Sequence of chain 1.E:
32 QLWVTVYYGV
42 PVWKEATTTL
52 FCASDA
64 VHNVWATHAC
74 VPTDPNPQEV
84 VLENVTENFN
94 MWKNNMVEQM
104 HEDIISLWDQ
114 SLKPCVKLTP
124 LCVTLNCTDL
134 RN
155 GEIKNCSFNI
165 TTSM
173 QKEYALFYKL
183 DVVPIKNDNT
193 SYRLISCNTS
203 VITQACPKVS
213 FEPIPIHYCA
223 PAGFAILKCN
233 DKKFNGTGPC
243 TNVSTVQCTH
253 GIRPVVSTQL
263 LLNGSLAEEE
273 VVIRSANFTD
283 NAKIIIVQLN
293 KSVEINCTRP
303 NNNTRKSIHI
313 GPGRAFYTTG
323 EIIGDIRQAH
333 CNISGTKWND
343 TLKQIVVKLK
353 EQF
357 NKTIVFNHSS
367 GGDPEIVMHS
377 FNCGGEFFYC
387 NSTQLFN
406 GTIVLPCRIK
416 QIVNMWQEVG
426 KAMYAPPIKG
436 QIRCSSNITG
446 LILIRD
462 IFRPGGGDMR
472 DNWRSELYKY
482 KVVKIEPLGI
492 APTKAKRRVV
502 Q

Binding-site contacts:
Ligand atom N2 contacts residue ASN244 of chain 1.E at 2.9 Å (h-bond).
Ligand atom C7 contacts residue GLU82 of chain 1.E at 4.3 Å.
Ligand atom O7 contacts residue ASN244 of chain 1.E at 3.0 Å (h-bond).
Ligand atom C4 contacts residue ASN244 of chain 1.E at 4.3 Å.
Ligand atom O5 contacts residue ASN232 of chain 1.E at 3.5 Å.
Ligand atom C8 contacts residue ASN244 of chain 1.E at 4.0 Å.
Ligand atom C7 contacts residue ASN244 of chain 1.E at 3.2 Å.
Ligand atom O5 contacts residue ASN244 of chain 1.E at 2.3 Å (h-bond).
Ligand atom C5 contacts residue ASN232 of chain 1.E at 4.2 Å.
Ligand atom C3 contacts residue ASN244 of chain 1.E at 3.8 Å.
Ligand atom C5 contacts residue ASN244 of chain 1.E at 3.6 Å.
Ligand atom C1 contacts residue ASN244 of chain 1.E at 1.4 Å.
Ligand atom C1 contacts residue ASN232 of chain 1.E at 4.0 Å.
Ligand atom C6 contacts residue ASN232 of chain 1.E at 4.3 Å.
Ligand atom C8 contacts residue GLU82 of chain 1.E at 3.3 Å.
Ligand atom C2 contacts residue ASN244 of chain 1.E at 2.5 Å.

A protein and the small-molecule ligand that binds it are described below.
Small molecule (SMILES): CC(=O)N[C@H]1[C@H](O[C@H]2[C@H](O)[C@@H](NC(C)=O)CO[C@@H]2CO)O[C@H](CO)[C@@H](O)[C@@H]1O